Binding-site contacts:
Ligand atom O6 contacts residue GLY150 of chain 1.D at 3.9 Å.
Ligand atom C1 contacts residue GLY150 of chain 1.D at 4.5 Å.
Ligand atom O5 contacts residue GLY150 of chain 1.D at 4.1 Å.
Ligand atom C3 contacts residue ASN154 of chain 1.D at 3.8 Å.
Ligand atom C4 contacts residue ASN154 of chain 1.D at 4.3 Å.
Ligand atom C2 contacts residue ASN154 of chain 1.D at 2.5 Å.
Ligand atom C1 contacts residue ASN154 of chain 1.D at 1.5 Å.
Ligand atom C8 contacts residue ASN154 of chain 1.D at 4.4 Å.
Ligand atom O6 contacts residue SER151 of chain 1.D at 3.9 Å.
Ligand atom O6 contacts residue ALA147 of chain 1.D at 3.1 Å (h-bond).
Ligand atom C2 contacts residue ALA147 of chain 1.D at 4.0 Å (hydrophobic).
Ligand atom C1 contacts residue THR156 of chain 1.D at 3.8 Å.
Ligand atom C6 contacts residue ALA147 of chain 1.D at 3.5 Å (hydrophobic).
Ligand atom O7 contacts residue ASN154 of chain 1.D at 2.9 Å (h-bond).
Ligand atom C6 contacts residue SER151 of chain 1.D at 4.5 Å.
Ligand atom O5 contacts residue SER151 of chain 1.D at 4.3 Å.
Ligand atom C7 contacts residue ASN154 of chain 1.D at 3.1 Å.
Ligand atom C1 contacts residue ALA147 of chain 1.D at 4.3 Å (hydrophobic).
Ligand atom O5 contacts residue THR156 of chain 1.D at 4.3 Å.
Ligand atom C5 contacts residue ASN154 of chain 1.D at 3.7 Å.
Ligand atom O2 contacts residue ALA147 of chain 1.D at 4.1 Å.
Ligand atom N2 contacts residue ASN154 of chain 1.D at 2.9 Å (h-bond).
Ligand atom C5 contacts residue THR156 of chain 1.D at 4.5 Å.
Ligand atom O5 contacts residue ASN154 of chain 1.D at 2.4 Å (h-bond).

Sequence of chain 1.D:
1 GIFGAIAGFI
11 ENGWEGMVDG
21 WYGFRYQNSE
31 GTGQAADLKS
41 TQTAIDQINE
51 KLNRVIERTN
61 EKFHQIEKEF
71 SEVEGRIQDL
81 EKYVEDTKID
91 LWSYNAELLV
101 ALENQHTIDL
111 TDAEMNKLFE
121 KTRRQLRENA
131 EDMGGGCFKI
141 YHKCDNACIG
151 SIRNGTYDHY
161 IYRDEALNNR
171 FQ

A small-molecule ligand and the protein it binds are described below.
Small molecule (SMILES): CC(=O)N[C@H]1CO[C@H](CO[C@H]2O[C@H](C)[C@@H](O)[C@@H](O)[C@@H]2O)[C@@H](O)[C@@H]1O